This small molecule binds to this protein.
Small molecule (SMILES): O=C1CN(S(=O)(=O)c2ccc3cc(Cl)ccc3c2)CCN1CC1(C=NO)CCN(c2ccncc2)CC1

Sequence of chain 1.A:
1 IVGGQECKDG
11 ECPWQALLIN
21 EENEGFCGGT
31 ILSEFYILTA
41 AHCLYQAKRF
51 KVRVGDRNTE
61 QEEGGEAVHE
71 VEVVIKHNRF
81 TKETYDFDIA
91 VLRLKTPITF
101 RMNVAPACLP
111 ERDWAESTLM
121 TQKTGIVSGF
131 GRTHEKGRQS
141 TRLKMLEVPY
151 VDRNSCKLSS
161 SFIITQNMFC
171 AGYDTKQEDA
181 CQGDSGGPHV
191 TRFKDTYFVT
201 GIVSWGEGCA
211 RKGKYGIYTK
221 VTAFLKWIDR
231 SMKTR

Binding-site contacts:
Ligand atom C4 contacts residue SER204 of chain 1.A at 3.4 Å.
Ligand atom O13 contacts residue GLN182 of chain 1.A at 3.6 Å (h-bond).
Ligand atom C9 contacts residue VAL203 of chain 1.A at 3.5 Å (hydrophobic).
Ligand atom C10 contacts residue ALA180 of chain 1.A at 3.5 Å (hydrophobic).
Ligand atom C14 contacts residue GLY206 of chain 1.A at 3.3 Å.
Ligand atom O13 contacts residue CYS209 of chain 1.A at 3.3 Å (h-bond).
Ligand atom C9 contacts residue TRP205 of chain 1.A at 3.3 Å (hydrophobic).
Ligand atom O15 contacts residue GLY206 of chain 1.A at 3.3 Å (h-bond).
Ligand atom C23 contacts residue THR84 of chain 1.A at 3.4 Å.
Ligand atom C23 contacts residue PHE162 of chain 1.A at 3.4 Å (hydrophobic).
Ligand atom C3 contacts residue TRP205 of chain 1.A at 3.6 Å (hydrophobic).
Ligand atom O15 contacts residue GLY208 of chain 1.A at 2.8 Å (h-bond).
Ligand atom N35 contacts residue PHE162 of chain 1.A at 3.6 Å.
Ligand atom CL7 contacts residue GLY216 of chain 1.A at 3.5 Å.
Ligand atom C28 contacts residue PHE162 of chain 1.A at 3.6 Å (hydrophobic).
Ligand atom O33 contacts residue GLU207 of chain 1.A at 3.3 Å.
Ligand atom C37 contacts residue GLY206 of chain 1.A at 3.3 Å.
Ligand atom C1 contacts residue GLY208 of chain 1.A at 3.5 Å.
Ligand atom C29 contacts residue TRP205 of chain 1.A at 3.5 Å (hydrophobic).
Ligand atom C31 contacts residue PHE162 of chain 1.A at 3.5 Å (hydrophobic).
Ligand atom C14 contacts residue GLY208 of chain 1.A at 3.6 Å.
Ligand atom N35 contacts residue THR84 of chain 1.A at 3.3 Å (h-bond).
Ligand atom N32 contacts residue PHE162 of chain 1.A at 3.6 Å.
Ligand atom C36 contacts residue GLU83 of chain 1.A at 3.3 Å.
Ligand atom C16 contacts residue GLY208 of chain 1.A at 3.6 Å.
Ligand atom O15 contacts residue GLU207 of chain 1.A at 3.5 Å.
Ligand atom C11 contacts residue TRP205 of chain 1.A at 3.3 Å (hydrophobic).
Ligand atom N32 contacts residue GLU207 of chain 1.A at 3.5 Å.
Ligand atom C11 contacts residue ALA180 of chain 1.A at 3.6 Å (hydrophobic).
Ligand atom C8 contacts residue ASP179 of chain 1.A at 3.5 Å.
Ligand atom C23 contacts residue TRP205 of chain 1.A at 3.6 Å (hydrophobic).
Ligand atom C4 contacts residue TRP205 of chain 1.A at 3.5 Å (hydrophobic).
Ligand atom O21 contacts residue GLN182 of chain 1.A at 3.1 Å.
Ligand atom CL7 contacts residue ILE217 of chain 1.A at 3.6 Å.
Ligand atom C16 contacts residue GLY206 of chain 1.A at 3.5 Å.
Ligand atom C10 contacts residue ASP179 of chain 1.A at 3.3 Å.
Ligand atom C4 contacts residue SER185 of chain 1.A at 3.6 Å.
Ligand atom C8 contacts residue ALA180 of chain 1.A at 3.3 Å (hydrophobic).
Ligand atom CL7 contacts residue TYR218 of chain 1.A at 3.3 Å.
Ligand atom C36 contacts residue THR84 of chain 1.A at 3.5 Å.